Sequence of chain 1.C:
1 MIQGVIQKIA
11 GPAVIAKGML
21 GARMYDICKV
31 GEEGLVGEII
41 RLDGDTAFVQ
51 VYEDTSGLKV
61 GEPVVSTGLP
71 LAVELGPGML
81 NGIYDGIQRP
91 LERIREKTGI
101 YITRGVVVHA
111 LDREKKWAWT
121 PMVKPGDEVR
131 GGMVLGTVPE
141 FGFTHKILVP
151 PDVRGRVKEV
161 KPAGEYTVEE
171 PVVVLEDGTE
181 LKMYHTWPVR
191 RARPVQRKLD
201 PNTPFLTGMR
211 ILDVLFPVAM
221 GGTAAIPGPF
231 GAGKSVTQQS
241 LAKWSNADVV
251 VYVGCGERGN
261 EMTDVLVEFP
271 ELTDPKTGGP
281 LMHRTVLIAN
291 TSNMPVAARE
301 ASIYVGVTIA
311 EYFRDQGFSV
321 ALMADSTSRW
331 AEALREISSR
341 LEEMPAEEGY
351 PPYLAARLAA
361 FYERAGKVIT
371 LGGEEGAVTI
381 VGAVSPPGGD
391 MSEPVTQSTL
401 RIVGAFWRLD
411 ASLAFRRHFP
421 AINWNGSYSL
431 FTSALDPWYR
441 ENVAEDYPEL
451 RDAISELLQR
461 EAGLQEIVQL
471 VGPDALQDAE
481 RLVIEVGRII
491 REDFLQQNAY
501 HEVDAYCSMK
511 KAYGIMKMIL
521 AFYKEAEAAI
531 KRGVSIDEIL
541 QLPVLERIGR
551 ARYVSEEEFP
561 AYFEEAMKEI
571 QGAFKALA

Binding-site contacts:
Ligand atom PB contacts residue LYS234 of chain 1.C at 3.5 Å.
Ligand atom PG contacts residue ARG258 of chain 1.C at 3.5 Å.
Ligand atom O2G contacts residue ARG360 of chain 1.E at 1.3 Å (salt-bridge).
Ligand atom O3' contacts residue ARG360 of chain 1.E at 3.4 Å.
Ligand atom O2A contacts residue GLY233 of chain 1.C at 1.4 Å.
Ligand atom C1' contacts residue PHE419 of chain 1.C at 3.6 Å (hydrophobic).
Ligand atom O3B contacts residue ARG360 of chain 1.E at 3.4 Å (salt-bridge).
Ligand atom C2 contacts residue ASN498 of chain 1.C at 3.5 Å.
Ligand atom C4 contacts residue PHE419 of chain 1.C at 3.4 Å (hydrophobic).
Ligand atom N3 contacts residue PHE419 of chain 1.C at 3.5 Å.
Ligand atom O4' contacts residue PHE419 of chain 1.C at 3.5 Å.
Ligand atom O2B contacts residue SER235 of chain 1.C at 2.8 Å (h-bond).
Ligand atom O2A contacts residue ALA232 of chain 1.C at 3.2 Å.
Ligand atom S1G contacts residue MG1 of chain 1.P at 2.3 Å.
Ligand atom PG contacts residue ARG360 of chain 1.E at 2.8 Å.
Ligand atom S1G contacts residue GLU257 of chain 1.C at 3.5 Å (salt-bridge).
Ligand atom O3B contacts residue GLY231 of chain 1.C at 2.9 Å (h-bond).
Ligand atom S1G contacts residue ARG258 of chain 1.C at 2.7 Å (salt-bridge).
Ligand atom O2G contacts residue ARG258 of chain 1.C at 2.8 Å (salt-bridge).
Ligand atom O1A contacts residue SER235 of chain 1.C at 3.2 Å (h-bond).
Ligand atom C5 contacts residue PHE419 of chain 1.C at 3.5 Å (hydrophobic).
Ligand atom O3A contacts residue ARG360 of chain 1.E at 2.7 Å (salt-bridge).
Ligand atom C6 contacts residue PHE419 of chain 1.C at 3.5 Å (hydrophobic).
Ligand atom O3B contacts residue LYS234 of chain 1.C at 3.4 Å (salt-bridge).
Ligand atom O5' contacts residue VAL236 of chain 1.C at 3.4 Å.
Ligand atom O1B contacts residue LYS234 of chain 1.C at 2.3 Å (salt-bridge).
Ligand atom N3 contacts residue TYR500 of chain 1.C at 3.5 Å.
Ligand atom N1 contacts residue ALA499 of chain 1.C at 3.1 Å (h-bond).
Ligand atom O2B contacts residue MG1 of chain 1.P at 2.4 Å.
Ligand atom PA contacts residue GLY233 of chain 1.C at 2.9 Å.
Ligand atom C5 contacts residue VAL236 of chain 1.C at 3.5 Å (hydrophobic).
Ligand atom O2A contacts residue LYS234 of chain 1.C at 2.8 Å (salt-bridge).
Ligand atom O3G contacts residue TYR331 of chain 1.E at 3.0 Å.
Ligand atom O1A contacts residue VAL236 of chain 1.C at 3.0 Å (h-bond).
Ligand atom O1B contacts residue GLY233 of chain 1.C at 2.7 Å (h-bond).
Ligand atom O3A contacts residue GLY233 of chain 1.C at 3.5 Å (h-bond).
Ligand atom O2G contacts residue GLY231 of chain 1.C at 3.5 Å (h-bond).
Ligand atom O3G contacts residue PHE230 of chain 1.C at 3.2 Å.
Ligand atom PB contacts residue ARG360 of chain 1.E at 3.6 Å.
Ligand atom S1G contacts residue ARG360 of chain 1.E at 3.5 Å (salt-bridge).

Sequence of chain 1.E:
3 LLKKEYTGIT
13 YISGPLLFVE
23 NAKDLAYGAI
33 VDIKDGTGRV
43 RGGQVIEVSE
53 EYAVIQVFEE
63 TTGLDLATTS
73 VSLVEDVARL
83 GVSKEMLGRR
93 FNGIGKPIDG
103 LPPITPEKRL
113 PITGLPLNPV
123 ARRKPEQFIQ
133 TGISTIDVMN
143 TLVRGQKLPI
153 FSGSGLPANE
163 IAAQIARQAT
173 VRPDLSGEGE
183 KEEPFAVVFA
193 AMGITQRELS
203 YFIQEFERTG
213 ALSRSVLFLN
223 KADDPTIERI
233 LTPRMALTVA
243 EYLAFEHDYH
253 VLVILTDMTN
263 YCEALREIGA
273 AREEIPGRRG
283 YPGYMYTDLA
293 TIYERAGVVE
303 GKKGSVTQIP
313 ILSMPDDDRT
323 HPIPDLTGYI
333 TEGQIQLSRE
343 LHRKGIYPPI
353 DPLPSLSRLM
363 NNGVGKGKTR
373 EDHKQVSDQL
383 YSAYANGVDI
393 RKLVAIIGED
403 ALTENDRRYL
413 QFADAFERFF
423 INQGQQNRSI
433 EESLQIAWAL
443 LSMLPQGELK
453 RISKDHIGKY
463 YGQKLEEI

This protein binds this small molecule.
Small molecule (SMILES): Nc1ncnc2c1ncn2[C@@H]1O[C@H](COP(=O)(O)OP(=O)(O)OP(O)(O)=S)[C@@H](O)[C@H]1O